Binding-site contacts:
Ligand atom C contacts residue HIS215 of chain 1.B at 3.5 Å.
Ligand atom O contacts residue HIS215 of chain 1.B at 3.0 Å (h-bond).
Ligand atom O contacts residue LEU211 of chain 1.B at 4.0 Å.
Ligand atom O contacts residue HIS215 of chain 1.B at 3.0 Å.
Ligand atom O contacts residue ARG226 of chain 1.B at 3.2 Å (salt-bridge).
Ligand atom O contacts residue SER163 of chain 1.B at 4.0 Å.
Ligand atom O contacts residue PHE223 of chain 1.B at 4.0 Å.
Ligand atom SD contacts residue PRO165 of chain 1.B at 4.0 Å.
Ligand atom CD1 contacts residue PHE223 of chain 1.B at 3.9 Å (hydrophobic).
Ligand atom N contacts residue HIS215 of chain 1.B at 3.9 Å.
Ligand atom CG contacts residue PRO165 of chain 1.B at 3.6 Å (hydrophobic).
Ligand atom C contacts residue HIS215 of chain 1.B at 3.9 Å.
Ligand atom N contacts residue THR166 of chain 1.B at 3.4 Å (h-bond).
Ligand atom C contacts residue ARG226 of chain 1.B at 3.9 Å.
Ligand atom CG contacts residue ARG226 of chain 1.B at 3.9 Å.
Ligand atom CD1 contacts residue PHE169 of chain 1.B at 4.0 Å (hydrophobic).
Ligand atom OD2 contacts residue SER163 of chain 1.B at 2.7 Å (h-bond).
Ligand atom CD2 contacts residue ALA222 of chain 1.B at 3.5 Å (hydrophobic).
Ligand atom O contacts residue ARG218 of chain 1.B at 3.6 Å.
Ligand atom CG contacts residue SER163 of chain 1.B at 4.0 Å.
Ligand atom SD contacts residue LEU341 of chain 1.B at 3.9 Å.
Ligand atom CD2 contacts residue ARG226 of chain 1.B at 4.0 Å.
Ligand atom CD1 contacts residue ARG226 of chain 1.B at 3.6 Å.
Ligand atom OE1 contacts residue ARG218 of chain 1.B at 3.7 Å.
Ligand atom N contacts residue HIS215 of chain 1.B at 3.7 Å.
Ligand atom CG contacts residue ASN219 of chain 1.B at 3.8 Å.
Ligand atom CE contacts residue PHE223 of chain 1.B at 3.6 Å (hydrophobic).
Ligand atom CZ contacts residue LEU211 of chain 1.B at 4.1 Å (hydrophobic).
Ligand atom CB contacts residue ARG218 of chain 1.B at 3.8 Å.
Ligand atom CE1 contacts residue LEU211 of chain 1.B at 3.8 Å (hydrophobic).
Ligand atom CA contacts residue HIS215 of chain 1.B at 3.3 Å.
Ligand atom CB contacts residue HIS215 of chain 1.B at 3.7 Å.
Ligand atom CD2 contacts residue PHE223 of chain 1.B at 4.0 Å (hydrophobic).
Ligand atom CG2 contacts residue HIS215 of chain 1.B at 3.6 Å.
Ligand atom OD2 contacts residue ALA162 of chain 1.B at 3.5 Å.
Ligand atom CG2 contacts residue LEU211 of chain 1.B at 3.7 Å (hydrophobic).
Ligand atom CB contacts residue THR166 of chain 1.B at 4.1 Å.
Ligand atom CB contacts residue SER163 of chain 1.B at 4.1 Å.
Ligand atom O contacts residue THR166 of chain 1.B at 3.8 Å.
Ligand atom CB contacts residue THR166 of chain 1.B at 4.1 Å.

Sequence of chain 1.B:
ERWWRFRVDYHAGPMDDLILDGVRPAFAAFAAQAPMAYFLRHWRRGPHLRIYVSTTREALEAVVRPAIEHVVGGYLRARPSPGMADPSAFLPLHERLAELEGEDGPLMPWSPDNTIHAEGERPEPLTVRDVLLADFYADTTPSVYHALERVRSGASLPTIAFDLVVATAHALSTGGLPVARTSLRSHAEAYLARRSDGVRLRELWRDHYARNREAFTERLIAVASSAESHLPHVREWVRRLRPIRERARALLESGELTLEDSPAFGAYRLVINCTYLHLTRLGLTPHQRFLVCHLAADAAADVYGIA

This protein binds this small molecule.
Small molecule (SMILES): CSCC[C@H](NC(=O)[C@@H]1CCCN1C(=O)[C@H](CC(C)C)NC(=O)[C@H](CC(=O)O)NC(=O)[C@@H](N)CC(N)=O)C(=O)N[C@@H](CC(=O)O)C(=O)N[C@H](C(=O)N[C@@H](Cc1ccccc1)C(=O)N[C@H](C=O)CCC(=O)O)C(C)C